Sequence of chain 1.B:
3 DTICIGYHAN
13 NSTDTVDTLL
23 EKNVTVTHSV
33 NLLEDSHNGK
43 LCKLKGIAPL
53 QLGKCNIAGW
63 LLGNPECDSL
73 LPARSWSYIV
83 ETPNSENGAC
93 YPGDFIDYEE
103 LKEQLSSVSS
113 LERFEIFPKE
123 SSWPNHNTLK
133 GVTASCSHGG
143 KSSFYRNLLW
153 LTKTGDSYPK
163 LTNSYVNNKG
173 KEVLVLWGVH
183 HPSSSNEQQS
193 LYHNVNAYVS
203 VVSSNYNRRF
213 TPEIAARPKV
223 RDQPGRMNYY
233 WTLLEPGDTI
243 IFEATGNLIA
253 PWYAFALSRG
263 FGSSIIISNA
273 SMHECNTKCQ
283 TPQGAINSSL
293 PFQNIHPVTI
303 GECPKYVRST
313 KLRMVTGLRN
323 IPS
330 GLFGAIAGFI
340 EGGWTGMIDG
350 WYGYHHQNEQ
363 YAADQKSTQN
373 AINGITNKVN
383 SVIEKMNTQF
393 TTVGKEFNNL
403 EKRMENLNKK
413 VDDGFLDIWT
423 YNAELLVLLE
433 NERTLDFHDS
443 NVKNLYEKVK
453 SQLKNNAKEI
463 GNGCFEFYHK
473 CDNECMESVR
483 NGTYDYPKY

Binding-site contacts:
Ligand atom C4 contacts residue ASN13 of chain 1.B at 4.2 Å.
Ligand atom N2 contacts residue ASN13 of chain 1.B at 3.0 Å (h-bond).
Ligand atom C2 contacts residue ASN13 of chain 1.B at 2.5 Å.
Ligand atom C8 contacts residue ASN13 of chain 1.B at 4.4 Å.
Ligand atom C6 contacts residue ASN13 of chain 1.B at 4.5 Å.
Ligand atom C1 contacts residue ASN13 of chain 1.B at 1.4 Å.
Ligand atom O5 contacts residue ASN13 of chain 1.B at 2.4 Å (h-bond).
Ligand atom C3 contacts residue ASN13 of chain 1.B at 3.8 Å.
Ligand atom C5 contacts residue ASN13 of chain 1.B at 3.7 Å.
Ligand atom C7 contacts residue ASN13 of chain 1.B at 3.1 Å.
Ligand atom O7 contacts residue ASN13 of chain 1.B at 2.9 Å (h-bond).

This small molecule binds to this protein.
Small molecule (SMILES): CC(=O)N[C@@H]1[C@@H](O)[C@H](O)[C@@H](CO)O[C@H]1O